The protein below binds the small molecule below.
Small molecule (SMILES): Nc1nc(N2CCCC2)c2cc[nH]c2n1

Sequence of chain 1.A:
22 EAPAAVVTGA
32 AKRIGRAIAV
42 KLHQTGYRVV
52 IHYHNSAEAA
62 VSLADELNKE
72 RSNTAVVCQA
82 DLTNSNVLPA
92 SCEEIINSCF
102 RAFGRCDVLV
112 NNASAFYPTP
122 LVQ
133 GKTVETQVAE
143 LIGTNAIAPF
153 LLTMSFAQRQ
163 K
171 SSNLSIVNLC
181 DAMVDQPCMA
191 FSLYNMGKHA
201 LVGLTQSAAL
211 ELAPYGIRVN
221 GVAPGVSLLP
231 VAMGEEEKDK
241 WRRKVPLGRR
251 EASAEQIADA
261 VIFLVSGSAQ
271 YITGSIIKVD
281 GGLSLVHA

Binding-site contacts:
Ligand atom C5 contacts residue NAP1 of chain 1.E at 3.8 Å.
Ligand atom NAA contacts residue NAP1 of chain 1.E at 3.0 Å (h-bond).
Ligand atom CAD contacts residue PRO230 of chain 1.A at 3.8 Å (hydrophobic).
Ligand atom CAE contacts residue PRO230 of chain 1.A at 3.8 Å (hydrophobic).
Ligand atom C5 contacts residue PHE117 of chain 1.A at 3.7 Å (hydrophobic).
Ligand atom CAG contacts residue PHE117 of chain 1.A at 4.0 Å (hydrophobic).
Ligand atom CAF contacts residue NAP1 of chain 1.E at 3.2 Å.
Ligand atom N3 contacts residue PHE117 of chain 1.A at 3.6 Å.
Ligand atom CAF contacts residue ARG34 of chain 1.A at 3.8 Å.
Ligand atom C2 contacts residue NAP1 of chain 1.E at 3.3 Å.
Ligand atom CAC contacts residue JR21 of chain 1.G at 3.8 Å.
Ligand atom CAB contacts residue JR21 of chain 1.G at 3.5 Å.
Ligand atom NAO contacts residue NAP1 of chain 1.E at 3.7 Å.
Ligand atom C4 contacts residue PHE117 of chain 1.A at 3.4 Å (hydrophobic).
Ligand atom C4 contacts residue TYR194 of chain 1.A at 3.6 Å (hydrophobic).
Ligand atom C6 contacts residue NAP1 of chain 1.E at 3.7 Å.
Ligand atom N1 contacts residue PHE117 of chain 1.A at 3.6 Å.
Ligand atom NAA contacts residue PHE117 of chain 1.A at 3.5 Å.
Ligand atom CAD contacts residue ARG34 of chain 1.A at 3.8 Å.
Ligand atom C6 contacts residue PHE117 of chain 1.A at 3.5 Å (hydrophobic).
Ligand atom CAG contacts residue JR21 of chain 1.G at 4.1 Å.
Ligand atom N1 contacts residue NAP1 of chain 1.E at 2.8 Å (h-bond).
Ligand atom CAC contacts residue NAP1 of chain 1.E at 3.5 Å.
Ligand atom CAC contacts residue PHE117 of chain 1.A at 3.5 Å (hydrophobic).
Ligand atom NAJ contacts residue NAP1 of chain 1.E at 3.5 Å.
Ligand atom NAA contacts residue SER115 of chain 1.A at 2.8 Å (h-bond).
Ligand atom NAJ contacts residue TYR194 of chain 1.A at 2.9 Å (h-bond).
Ligand atom CAG contacts residue NAP1 of chain 1.E at 3.7 Å.
Ligand atom N3 contacts residue SER115 of chain 1.A at 3.7 Å.
Ligand atom NAJ contacts residue ASP181 of chain 1.A at 4.0 Å.
Ligand atom N3 contacts residue TYR194 of chain 1.A at 3.8 Å.
Ligand atom CAB contacts residue TYR194 of chain 1.A at 3.9 Å (hydrophobic).
Ligand atom NAJ contacts residue PHE117 of chain 1.A at 3.6 Å.
Ligand atom CAB contacts residue NAP1 of chain 1.E at 3.2 Å.
Ligand atom CAB contacts residue PHE117 of chain 1.A at 3.6 Å (hydrophobic).
Ligand atom C2 contacts residue SER115 of chain 1.A at 3.7 Å.
Ligand atom C2 contacts residue PHE117 of chain 1.A at 3.3 Å (hydrophobic).
Ligand atom NAO contacts residue PHE117 of chain 1.A at 3.8 Å.
Ligand atom N3 contacts residue NAP1 of chain 1.E at 2.6 Å (h-bond).
Ligand atom C4 contacts residue NAP1 of chain 1.E at 3.4 Å.